A protein and the small-molecule ligand that binds it are described below.
Small molecule (SMILES): CC(=O)N[C@H]1[C@H](O[C@H]2[C@H](O)[C@@H](NC(C)=O)CO[C@@H]2CO)O[C@H](CO)[C@@H](O)[C@@H]1O

Binding-site contacts:
Ligand atom C8 contacts residue VAL296 of chain 1.E at 3.6 Å (hydrophobic).
Ligand atom C1 contacts residue ASN284 of chain 1.E at 1.4 Å.
Ligand atom N2 contacts residue ASN284 of chain 1.E at 3.2 Å (h-bond).
Ligand atom O7 contacts residue ASN284 of chain 1.E at 3.7 Å.
Ligand atom N2 contacts residue VAL296 of chain 1.E at 3.6 Å.
Ligand atom C8 contacts residue ASN295 of chain 1.E at 4.2 Å.
Ligand atom C7 contacts residue VAL296 of chain 1.E at 4.0 Å (hydrophobic).
Ligand atom O6 contacts residue ASN297 of chain 1.E at 4.4 Å.
Ligand atom C5 contacts residue ASN284 of chain 1.E at 3.5 Å.
Ligand atom C4 contacts residue ASN284 of chain 1.E at 4.3 Å.
Ligand atom C7 contacts residue ASN284 of chain 1.E at 3.6 Å.
Ligand atom O5 contacts residue ASN284 of chain 1.E at 2.3 Å (h-bond).
Ligand atom C3 contacts residue ASN284 of chain 1.E at 3.9 Å.
Ligand atom C8 contacts residue SER44 of chain 1.E at 4.2 Å.
Ligand atom C2 contacts residue ASN284 of chain 1.E at 2.7 Å.
Ligand atom O6 contacts residue PRO283 of chain 1.E at 4.3 Å.

Sequence of chain 1.E:
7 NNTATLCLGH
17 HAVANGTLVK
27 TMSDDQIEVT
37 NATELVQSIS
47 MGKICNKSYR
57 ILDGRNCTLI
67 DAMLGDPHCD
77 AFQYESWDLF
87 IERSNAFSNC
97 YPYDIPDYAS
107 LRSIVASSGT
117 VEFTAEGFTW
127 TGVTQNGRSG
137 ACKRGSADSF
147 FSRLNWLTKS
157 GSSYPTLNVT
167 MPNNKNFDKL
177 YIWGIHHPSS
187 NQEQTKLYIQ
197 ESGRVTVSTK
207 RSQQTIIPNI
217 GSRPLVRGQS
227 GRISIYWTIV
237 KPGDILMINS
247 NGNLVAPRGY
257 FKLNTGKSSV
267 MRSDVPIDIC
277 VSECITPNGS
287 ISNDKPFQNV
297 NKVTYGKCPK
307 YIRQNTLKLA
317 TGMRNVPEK